Sequence of chain 1.B:
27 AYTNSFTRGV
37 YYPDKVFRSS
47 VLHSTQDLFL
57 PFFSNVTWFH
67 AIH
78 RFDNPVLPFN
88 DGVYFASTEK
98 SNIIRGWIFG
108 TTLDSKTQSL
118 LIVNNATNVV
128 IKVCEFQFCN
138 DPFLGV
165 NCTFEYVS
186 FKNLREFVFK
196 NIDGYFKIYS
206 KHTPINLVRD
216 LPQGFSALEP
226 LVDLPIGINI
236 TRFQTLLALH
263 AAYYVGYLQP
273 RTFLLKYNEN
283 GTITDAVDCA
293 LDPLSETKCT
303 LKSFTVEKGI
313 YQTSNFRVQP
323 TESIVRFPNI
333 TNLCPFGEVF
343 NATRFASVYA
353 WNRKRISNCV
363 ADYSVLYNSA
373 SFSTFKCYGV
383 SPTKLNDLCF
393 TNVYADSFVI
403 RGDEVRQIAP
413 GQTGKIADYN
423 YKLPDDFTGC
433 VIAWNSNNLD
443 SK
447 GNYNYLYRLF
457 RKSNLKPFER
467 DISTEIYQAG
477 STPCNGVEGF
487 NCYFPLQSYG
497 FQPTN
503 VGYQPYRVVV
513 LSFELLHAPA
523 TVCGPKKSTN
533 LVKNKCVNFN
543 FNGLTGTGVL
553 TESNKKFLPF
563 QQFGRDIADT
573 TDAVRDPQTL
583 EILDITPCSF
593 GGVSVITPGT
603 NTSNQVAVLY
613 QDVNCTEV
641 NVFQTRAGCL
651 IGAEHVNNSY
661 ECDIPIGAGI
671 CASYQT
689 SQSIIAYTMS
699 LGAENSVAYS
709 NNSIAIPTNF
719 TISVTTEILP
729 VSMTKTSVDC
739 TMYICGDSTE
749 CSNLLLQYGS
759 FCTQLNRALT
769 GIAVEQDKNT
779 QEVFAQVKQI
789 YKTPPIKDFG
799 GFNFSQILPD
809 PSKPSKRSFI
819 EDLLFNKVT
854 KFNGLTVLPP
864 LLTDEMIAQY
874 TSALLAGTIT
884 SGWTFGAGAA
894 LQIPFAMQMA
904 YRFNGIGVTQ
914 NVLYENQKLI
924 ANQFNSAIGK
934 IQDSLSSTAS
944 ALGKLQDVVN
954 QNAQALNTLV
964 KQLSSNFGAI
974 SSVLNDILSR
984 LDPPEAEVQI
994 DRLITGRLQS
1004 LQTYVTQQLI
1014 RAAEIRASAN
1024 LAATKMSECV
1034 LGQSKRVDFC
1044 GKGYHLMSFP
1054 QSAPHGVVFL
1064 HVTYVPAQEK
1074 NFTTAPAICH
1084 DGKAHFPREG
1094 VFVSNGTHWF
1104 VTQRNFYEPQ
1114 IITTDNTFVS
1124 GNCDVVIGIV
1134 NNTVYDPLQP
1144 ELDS

Binding-site contacts:
Ligand atom C5 contacts residue LYS558 of chain 1.C at 4.4 Å.
Ligand atom C7 contacts residue ASN280 of chain 1.B at 4.3 Å.
Ligand atom N2 contacts residue ASN282 of chain 1.B at 2.9 Å (h-bond).
Ligand atom O7 contacts residue ASN282 of chain 1.B at 3.5 Å.
Ligand atom O6 contacts residue LYS558 of chain 1.C at 3.3 Å (salt-bridge).
Ligand atom C3 contacts residue ASN282 of chain 1.B at 3.8 Å.
Ligand atom C2 contacts residue ASN282 of chain 1.B at 2.6 Å.
Ligand atom C5 contacts residue ASN282 of chain 1.B at 3.7 Å.
Ligand atom C7 contacts residue GLU281 of chain 1.B at 4.2 Å.
Ligand atom C8 contacts residue ASN280 of chain 1.B at 3.1 Å.
Ligand atom C8 contacts residue ASN282 of chain 1.B at 3.6 Å.
Ligand atom O5 contacts residue LYS558 of chain 1.C at 3.9 Å.
Ligand atom C7 contacts residue THR284 of chain 1.B at 4.3 Å.
Ligand atom C8 contacts residue THR284 of chain 1.B at 4.2 Å.
Ligand atom O5 contacts residue ASN282 of chain 1.B at 2.5 Å (h-bond).
Ligand atom C1 contacts residue ASN282 of chain 1.B at 1.5 Å.
Ligand atom C8 contacts residue GLU281 of chain 1.B at 2.9 Å.
Ligand atom C7 contacts residue ASN282 of chain 1.B at 3.2 Å.
Ligand atom O7 contacts residue THR284 of chain 1.B at 3.5 Å (h-bond).
Ligand atom C4 contacts residue ASN282 of chain 1.B at 4.3 Å.
Ligand atom C6 contacts residue LYS558 of chain 1.C at 3.5 Å.

Sequence of chain 1.C:
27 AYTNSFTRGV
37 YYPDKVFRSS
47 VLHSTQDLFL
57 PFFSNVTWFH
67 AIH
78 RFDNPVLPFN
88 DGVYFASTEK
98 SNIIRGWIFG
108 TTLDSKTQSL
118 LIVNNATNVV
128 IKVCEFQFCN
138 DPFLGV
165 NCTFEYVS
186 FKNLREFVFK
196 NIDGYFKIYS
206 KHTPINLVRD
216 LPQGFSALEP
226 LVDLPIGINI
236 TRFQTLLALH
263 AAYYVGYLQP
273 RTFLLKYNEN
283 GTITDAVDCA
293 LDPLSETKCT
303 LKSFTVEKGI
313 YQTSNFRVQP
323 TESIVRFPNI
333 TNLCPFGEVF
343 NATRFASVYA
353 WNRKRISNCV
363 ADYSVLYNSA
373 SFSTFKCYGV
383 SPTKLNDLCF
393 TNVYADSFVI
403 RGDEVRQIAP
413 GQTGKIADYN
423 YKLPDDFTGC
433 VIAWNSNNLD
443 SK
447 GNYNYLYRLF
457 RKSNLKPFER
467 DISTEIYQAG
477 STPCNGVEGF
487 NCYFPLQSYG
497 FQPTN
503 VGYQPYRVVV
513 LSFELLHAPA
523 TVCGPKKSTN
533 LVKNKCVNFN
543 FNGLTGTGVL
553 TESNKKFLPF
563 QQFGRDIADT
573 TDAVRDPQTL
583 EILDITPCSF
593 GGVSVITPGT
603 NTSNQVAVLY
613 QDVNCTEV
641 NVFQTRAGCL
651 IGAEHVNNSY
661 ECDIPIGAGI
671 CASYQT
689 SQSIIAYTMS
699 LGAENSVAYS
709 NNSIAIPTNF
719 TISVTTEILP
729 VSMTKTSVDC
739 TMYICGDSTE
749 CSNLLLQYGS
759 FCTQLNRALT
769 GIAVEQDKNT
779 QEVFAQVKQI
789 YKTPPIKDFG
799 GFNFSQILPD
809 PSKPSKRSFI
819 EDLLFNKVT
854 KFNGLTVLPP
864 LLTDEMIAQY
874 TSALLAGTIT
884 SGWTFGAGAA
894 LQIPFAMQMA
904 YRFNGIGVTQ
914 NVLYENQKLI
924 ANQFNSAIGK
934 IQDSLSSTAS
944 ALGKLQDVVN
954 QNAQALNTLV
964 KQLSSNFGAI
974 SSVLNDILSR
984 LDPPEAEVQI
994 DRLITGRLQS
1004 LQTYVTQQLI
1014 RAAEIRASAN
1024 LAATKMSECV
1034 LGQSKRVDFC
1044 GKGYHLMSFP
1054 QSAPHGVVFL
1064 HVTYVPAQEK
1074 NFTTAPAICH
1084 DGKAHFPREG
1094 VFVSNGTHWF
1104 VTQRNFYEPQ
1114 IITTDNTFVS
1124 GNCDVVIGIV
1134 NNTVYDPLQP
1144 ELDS

This small molecule binds to this protein.
Small molecule (SMILES): CC(=O)N[C@@H]1[C@@H](O)[C@H](O)[C@@H](CO)O[C@H]1O